Sequence of chain 1.A:
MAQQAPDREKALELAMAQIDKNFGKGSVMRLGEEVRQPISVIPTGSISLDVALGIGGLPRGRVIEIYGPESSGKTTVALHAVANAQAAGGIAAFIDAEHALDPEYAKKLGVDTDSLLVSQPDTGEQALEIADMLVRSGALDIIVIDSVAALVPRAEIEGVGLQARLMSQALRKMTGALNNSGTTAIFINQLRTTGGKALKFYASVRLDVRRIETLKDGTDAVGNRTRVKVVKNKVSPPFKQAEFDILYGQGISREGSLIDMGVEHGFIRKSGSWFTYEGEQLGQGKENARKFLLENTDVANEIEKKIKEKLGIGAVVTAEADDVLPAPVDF

A protein and the small-molecule ligand that binds it are described below.
Small molecule (SMILES): Nc1ncnc2c1ncn2[C@H]1C[C@H](O)[C@@H](CO[P](=O)(O)O[P](=O)(O)OP(=O)(O)O)O1

Binding-site contacts:
Ligand atom N6 contacts residue TYR105 of chain 1.A at 3.5 Å.
Ligand atom N6 contacts residue ASP102 of chain 1.A at 2.9 Å.
Ligand atom O3' contacts residue ASN242 of chain 1.A at 3.2 Å (h-bond).
Ligand atom N1 contacts residue ASP102 of chain 1.A at 3.5 Å (salt-bridge).
Ligand atom O3' contacts residue TYR266 of chain 1.A at 3.5 Å.
Ligand atom C6 contacts residue TYR105 of chain 1.A at 3.5 Å (hydrophobic).
Ligand atom O2B contacts residue LYS74 of chain 1.A at 2.5 Å (salt-bridge).
Ligand atom N1 contacts residue TYR105 of chain 1.A at 3.6 Å.
Ligand atom O5' contacts residue GLY73 of chain 1.A at 3.5 Å.
Ligand atom O3B contacts residue LYS74 of chain 1.A at 3.5 Å (salt-bridge).
Ligand atom C2' contacts residue TYR266 of chain 1.A at 3.6 Å (hydrophobic).
Ligand atom N9 contacts residue TYR105 of chain 1.A at 3.7 Å.
Ligand atom O1B contacts residue LYS74 of chain 1.A at 3.7 Å.
Ligand atom O3B contacts residue SER72 of chain 1.A at 3.5 Å (h-bond).
Ligand atom O1A contacts residue GLY73 of chain 1.A at 3.6 Å.
Ligand atom O2G contacts residue GLU70 of chain 1.A at 3.0 Å.
Ligand atom O3G contacts residue GLU70 of chain 1.A at 3.0 Å.
Ligand atom O3A contacts residue LYS74 of chain 1.A at 3.4 Å (salt-bridge).
Ligand atom O2B contacts residue GLY73 of chain 1.A at 3.3 Å (h-bond).
Ligand atom O1G contacts residue GLU70 of chain 1.A at 3.6 Å.
Ligand atom O4' contacts residue TYR105 of chain 1.A at 3.1 Å (h-bond).
Ligand atom PG contacts residue SER71 of chain 1.A at 3.0 Å.
Ligand atom O1A contacts residue LYS74 of chain 1.A at 3.7 Å.
Ligand atom PB contacts residue LYS74 of chain 1.A at 3.3 Å.
Ligand atom PG contacts residue GLU70 of chain 1.A at 3.5 Å.
Ligand atom O2G contacts residue GLN196 of chain 1.A at 2.6 Å (h-bond).
Ligand atom O2B contacts residue THR75 of chain 1.A at 3.4 Å (h-bond).
Ligand atom O1B contacts residue THR75 of chain 1.A at 2.5 Å (h-bond).
Ligand atom O5' contacts residue THR76 of chain 1.A at 3.7 Å.
Ligand atom PB contacts residue THR75 of chain 1.A at 3.5 Å.
Ligand atom O1A contacts residue THR75 of chain 1.A at 3.0 Å (h-bond).
Ligand atom O3B contacts residue SER71 of chain 1.A at 2.9 Å (h-bond).
Ligand atom C5 contacts residue TYR105 of chain 1.A at 3.7 Å (hydrophobic).
Ligand atom O1A contacts residue THR76 of chain 1.A at 2.5 Å (h-bond).
Ligand atom O2G contacts residue SER71 of chain 1.A at 3.1 Å (h-bond).
Ligand atom O3A contacts residue GLY73 of chain 1.A at 3.1 Å (h-bond).
Ligand atom N7 contacts residue TYR105 of chain 1.A at 3.7 Å.
Ligand atom O3G contacts residue SER71 of chain 1.A at 2.4 Å (h-bond).
Ligand atom O2G contacts residue LYS74 of chain 1.A at 3.7 Å.
Ligand atom C8 contacts residue TYR105 of chain 1.A at 3.7 Å (hydrophobic).